The small molecule below binds the protein below.
Small molecule (SMILES): CC(=O)N[C@H]1[C@H](O[C@H]2[C@H](O)[C@@H](NC(C)=O)CO[C@@H]2CO)O[C@H](CO)[C@@H](O)[C@@H]1O

Sequence of chain 1.F:
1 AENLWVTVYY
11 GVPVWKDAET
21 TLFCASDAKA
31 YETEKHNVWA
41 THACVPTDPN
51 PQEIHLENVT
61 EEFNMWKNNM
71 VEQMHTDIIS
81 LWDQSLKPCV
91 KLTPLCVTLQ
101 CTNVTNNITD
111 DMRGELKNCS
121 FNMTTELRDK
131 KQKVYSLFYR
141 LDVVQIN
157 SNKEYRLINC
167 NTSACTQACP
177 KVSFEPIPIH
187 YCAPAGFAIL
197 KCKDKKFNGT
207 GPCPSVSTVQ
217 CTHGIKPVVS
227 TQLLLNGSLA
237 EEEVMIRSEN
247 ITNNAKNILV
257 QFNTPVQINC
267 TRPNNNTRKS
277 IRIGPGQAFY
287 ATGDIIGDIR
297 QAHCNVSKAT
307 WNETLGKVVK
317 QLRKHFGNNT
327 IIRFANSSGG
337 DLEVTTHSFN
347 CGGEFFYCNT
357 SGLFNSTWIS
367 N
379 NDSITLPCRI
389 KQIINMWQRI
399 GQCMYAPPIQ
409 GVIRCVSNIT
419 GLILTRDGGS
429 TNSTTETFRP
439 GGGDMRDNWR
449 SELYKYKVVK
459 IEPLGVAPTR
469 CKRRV

Binding-site contacts:
Ligand atom C3 contacts residue ASN103 of chain 1.F at 3.8 Å.
Ligand atom O5 contacts residue ASN103 of chain 1.F at 2.4 Å (h-bond).
Ligand atom O7 contacts residue ASN103 of chain 1.F at 3.4 Å (h-bond).
Ligand atom C6 contacts residue ARG140 of chain 1.F at 4.3 Å.
Ligand atom O6 contacts residue ASN103 of chain 1.F at 4.1 Å.
Ligand atom C5 contacts residue ASN103 of chain 1.F at 3.7 Å.
Ligand atom O6 contacts residue ARG140 of chain 1.F at 3.2 Å (salt-bridge).
Ligand atom O6 contacts residue TYR161 of chain 1.F at 4.2 Å.
Ligand atom C2 contacts residue ASN103 of chain 1.F at 2.4 Å.
Ligand atom N2 contacts residue ASN103 of chain 1.F at 2.8 Å (h-bond).
Ligand atom C1 contacts residue ASN103 of chain 1.F at 1.4 Å.
Ligand atom C8 contacts residue ASN103 of chain 1.F at 4.3 Å.
Ligand atom C7 contacts residue ASN103 of chain 1.F at 3.3 Å.
Ligand atom O6 contacts residue LYS117 of chain 1.F at 3.5 Å (salt-bridge).
Ligand atom C4 contacts residue ASN103 of chain 1.F at 4.2 Å.